Binding-site contacts:
Ligand atom C3 contacts residue SER63 of chain 1.M at 3.7 Å.
Ligand atom O5 contacts residue ASN60 of chain 1.M at 4.4 Å.
Ligand atom O5 contacts residue GLU59 of chain 1.M at 4.4 Å.
Ligand atom C1 contacts residue ASN60 of chain 1.M at 4.0 Å.
Ligand atom O7 contacts residue THR62 of chain 1.M at 3.8 Å.
Ligand atom O5 contacts residue TYR50 of chain 1.M at 3.3 Å (h-bond).
Ligand atom C7 contacts residue SER63 of chain 1.M at 3.5 Å.
Ligand atom C1 contacts residue SER63 of chain 1.M at 1.4 Å.
Ligand atom N4 contacts residue TYR50 of chain 1.M at 4.1 Å.
Ligand atom O7 contacts residue SER63 of chain 1.M at 3.9 Å.
Ligand atom O5 contacts residue SER63 of chain 1.M at 2.3 Å (h-bond).
Ligand atom C1 contacts residue TYR50 of chain 1.M at 4.2 Å (hydrophobic).
Ligand atom C5 contacts residue SER63 of chain 1.M at 3.6 Å.
Ligand atom C4 contacts residue SER63 of chain 1.M at 4.1 Å.
Ligand atom C6 contacts residue TYR50 of chain 1.M at 2.3 Å (hydrophobic).
Ligand atom C6 contacts residue LYS56 of chain 1.M at 3.6 Å.
Ligand atom O7 contacts residue ASN60 of chain 1.M at 4.0 Å.
Ligand atom N2 contacts residue SER63 of chain 1.M at 2.8 Å (h-bond).
Ligand atom C5 contacts residue TYR50 of chain 1.M at 2.6 Å (hydrophobic).
Ligand atom C4 contacts residue TYR50 of chain 1.M at 3.9 Å (hydrophobic).
Ligand atom N2 contacts residue THR62 of chain 1.M at 4.2 Å.
Ligand atom C2 contacts residue ASN60 of chain 1.M at 4.4 Å.
Ligand atom C7 contacts residue THR62 of chain 1.M at 3.6 Å.
Ligand atom C2 contacts residue SER63 of chain 1.M at 2.3 Å.
Ligand atom C8 contacts residue THR62 of chain 1.M at 3.5 Å.
Ligand atom O10 contacts residue GLU59 of chain 1.M at 3.7 Å.

This protein binds this small molecule.
Small molecule (SMILES): CC(=O)N[C@H]1[C@H](O[C@H]2O[C@H](CO)[C@H](O)[C@H](O)[C@H]2O)[C@@H](NC(C)=O)CO[C@@H]1C

Sequence of chain 1.M:
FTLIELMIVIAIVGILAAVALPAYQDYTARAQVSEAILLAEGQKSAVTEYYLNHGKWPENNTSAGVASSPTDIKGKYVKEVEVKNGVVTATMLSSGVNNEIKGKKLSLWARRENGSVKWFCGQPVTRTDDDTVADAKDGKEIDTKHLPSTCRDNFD